Sequence of chain 2.A:
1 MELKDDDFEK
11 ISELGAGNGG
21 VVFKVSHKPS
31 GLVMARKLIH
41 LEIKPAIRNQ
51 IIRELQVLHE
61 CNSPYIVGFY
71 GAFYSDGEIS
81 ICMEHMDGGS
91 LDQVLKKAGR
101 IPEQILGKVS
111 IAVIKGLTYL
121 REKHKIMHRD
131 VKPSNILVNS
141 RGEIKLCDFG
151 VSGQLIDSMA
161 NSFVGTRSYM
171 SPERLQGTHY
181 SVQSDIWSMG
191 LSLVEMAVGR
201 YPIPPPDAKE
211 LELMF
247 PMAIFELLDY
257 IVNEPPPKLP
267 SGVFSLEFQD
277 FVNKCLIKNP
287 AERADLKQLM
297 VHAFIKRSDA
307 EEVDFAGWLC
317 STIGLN

This protein binds this small molecule.
Small molecule (SMILES): NC(=O)c1c(Nc2ccc(I)cc2F)cc(F)cc1OCC[C@@H](O)CO

Binding-site contacts:
Ligand atom C03 contacts residue LEU58 of chain 2.A at 3.9 Å (hydrophobic).
Ligand atom C12 contacts residue VAL151 of chain 2.A at 3.9 Å (hydrophobic).
Ligand atom F24 contacts residue ASP148 of chain 2.A at 2.9 Å.
Ligand atom C13 contacts residue VAL151 of chain 2.A at 3.9 Å (hydrophobic).
Ligand atom F26 contacts residue PHE149 of chain 2.A at 3.5 Å.
Ligand atom C06 contacts residue ASP148 of chain 2.A at 3.2 Å.
Ligand atom O22 contacts residue ASP130 of chain 2.A at 3.5 Å (salt-bridge).
Ligand atom C01 contacts residue ASP148 of chain 2.A at 3.6 Å.
Ligand atom C04 contacts residue CYS147 of chain 2.A at 4.0 Å (hydrophobic).
Ligand atom C05 contacts residue ASP148 of chain 2.A at 3.9 Å.
Ligand atom C03 contacts residue ASP148 of chain 2.A at 3.7 Å.
Ligand atom F26 contacts residue SER152 of chain 2.A at 2.9 Å.
Ligand atom C11 contacts residue PHE149 of chain 2.A at 3.8 Å (hydrophobic).
Ligand atom N07 contacts residue ILE81 of chain 2.A at 3.8 Å.
Ligand atom F26 contacts residue GLY150 of chain 2.A at 3.6 Å.
Ligand atom C20 contacts residue ASP130 of chain 2.A at 3.6 Å.
Ligand atom C08 contacts residue PHE149 of chain 2.A at 3.7 Å (hydrophobic).
Ligand atom C11 contacts residue LEU155 of chain 2.A at 3.8 Å (hydrophobic).
Ligand atom C03 contacts residue PHE149 of chain 2.A at 3.7 Å (hydrophobic).
Ligand atom C12 contacts residue GLY150 of chain 2.A at 4.0 Å.
Ligand atom I23 contacts residue CYS147 of chain 2.A at 4.0 Å.
Ligand atom I23 contacts residue VAL67 of chain 2.A at 3.4 Å.
Ligand atom N07 contacts residue ASP148 of chain 2.A at 3.6 Å.
Ligand atom F26 contacts residue VAL151 of chain 2.A at 3.1 Å.
Ligand atom C14 contacts residue ASP148 of chain 2.A at 3.8 Å.
Ligand atom C15 contacts residue MET159 of chain 2.A at 4.0 Å (hydrophobic).
Ligand atom C13 contacts residue PHE149 of chain 2.A at 3.2 Å (hydrophobic).
Ligand atom O16 contacts residue LYS37 of chain 2.A at 3.4 Å.
Ligand atom F24 contacts residue ILE81 of chain 2.A at 3.8 Å.
Ligand atom C05 contacts residue MET83 of chain 2.A at 3.3 Å (hydrophobic).
Ligand atom C12 contacts residue PHE149 of chain 2.A at 3.2 Å (hydrophobic).
Ligand atom C12 contacts residue LEU155 of chain 2.A at 3.7 Å (hydrophobic).
Ligand atom F24 contacts residue LYS37 of chain 2.A at 3.2 Å.
Ligand atom C13 contacts residue LEU155 of chain 2.A at 3.9 Å (hydrophobic).
Ligand atom O1 contacts residue MET159 of chain 2.A at 3.8 Å.
Ligand atom C04 contacts residue MET83 of chain 2.A at 4.0 Å (hydrophobic).
Ligand atom C02 contacts residue PHE149 of chain 2.A at 3.7 Å (hydrophobic).
Ligand atom C02 contacts residue ASP148 of chain 2.A at 3.7 Å.
Ligand atom O16 contacts residue ASP148 of chain 2.A at 3.0 Å (salt-bridge).
Ligand atom C04 contacts residue ASP148 of chain 2.A at 3.9 Å.